A small-molecule ligand and the protein it binds are described below.
Small molecule (SMILES): O=C(O)c1ccc[n+]([C@@H]2O[C@H](CO[P](=O)([O-])O)[C@@H](O)[C@H]2O)c1

Binding-site contacts:
Ligand atom O7 contacts residue GLY184 of chain 5.A at 3.1 Å.
Ligand atom C2' contacts residue ASP243 of chain 5.A at 3.8 Å.
Ligand atom O7 contacts residue THR185 of chain 5.A at 3.2 Å (h-bond).
Ligand atom O8 contacts residue THR185 of chain 5.A at 2.5 Å (h-bond).
Ligand atom C5 contacts residue SER170 of chain 5.A at 3.6 Å.
Ligand atom O7 contacts residue PHE144 of chain 5.A at 3.7 Å.
Ligand atom C7 contacts residue THR185 of chain 5.A at 3.6 Å.
Ligand atom O1P contacts residue GLY298 of chain 5.A at 3.1 Å (h-bond).
Ligand atom C5 contacts residue ASP25 of chain 2.A at 3.4 Å.
Ligand atom C7 contacts residue TYR27 of chain 2.A at 3.5 Å (hydrophobic).
Ligand atom O2P contacts residue GLY298 of chain 5.A at 3.7 Å.
Ligand atom C7 contacts residue PHE144 of chain 5.A at 3.6 Å (hydrophobic).
Ligand atom N1 contacts residue TYR27 of chain 2.A at 3.6 Å.
Ligand atom O2' contacts residue ARG241 of chain 5.A at 2.7 Å (salt-bridge).
Ligand atom O7 contacts residue TYR27 of chain 2.A at 3.7 Å.
Ligand atom O8 contacts residue TYR27 of chain 2.A at 3.1 Å.
Ligand atom C3 contacts residue PHE144 of chain 5.A at 3.5 Å (hydrophobic).
Ligand atom C6 contacts residue PHE144 of chain 5.A at 3.0 Å (hydrophobic).
Ligand atom O3P contacts residue GLY277 of chain 5.A at 3.8 Å.
Ligand atom O2P contacts residue THR299 of chain 5.A at 2.4 Å (h-bond).
Ligand atom O2P contacts residue ARG148 of chain 5.A at 3.3 Å (salt-bridge).
Ligand atom N1 contacts residue PHE144 of chain 5.A at 3.6 Å.
Ligand atom C2 contacts residue TYR27 of chain 2.A at 3.3 Å (hydrophobic).
Ligand atom O3' contacts residue ASP243 of chain 5.A at 2.5 Å (salt-bridge).
Ligand atom C6 contacts residue ARG147 of chain 5.A at 3.4 Å.
Ligand atom O1P contacts residue GLY278 of chain 5.A at 3.4 Å (h-bond).
Ligand atom C4 contacts residue SER170 of chain 5.A at 3.6 Å.
Ligand atom C2 contacts residue PHE144 of chain 5.A at 3.6 Å (hydrophobic).
Ligand atom C5 contacts residue PHE144 of chain 5.A at 3.4 Å (hydrophobic).
Ligand atom C7 contacts residue ARG241 of chain 5.A at 3.7 Å.
Ligand atom O2' contacts residue ASP243 of chain 5.A at 3.5 Å (salt-bridge).
Ligand atom O1P contacts residue THR299 of chain 5.A at 3.5 Å (h-bond).
Ligand atom O8 contacts residue ARG241 of chain 5.A at 2.5 Å (salt-bridge).
Ligand atom N1 contacts residue ARG147 of chain 5.A at 3.6 Å (salt-bridge).
Ligand atom C3 contacts residue TYR27 of chain 2.A at 3.6 Å (hydrophobic).
Ligand atom C4 contacts residue PHE144 of chain 5.A at 3.5 Å (hydrophobic).
Ligand atom O4' contacts residue ARG147 of chain 5.A at 3.4 Å (salt-bridge).
Ligand atom O3P contacts residue GLY278 of chain 5.A at 3.1 Å (h-bond).
Ligand atom C3' contacts residue ASP243 of chain 5.A at 3.0 Å.
Ligand atom P contacts residue THR299 of chain 5.A at 3.7 Å.

Sequence of chain 2.A:
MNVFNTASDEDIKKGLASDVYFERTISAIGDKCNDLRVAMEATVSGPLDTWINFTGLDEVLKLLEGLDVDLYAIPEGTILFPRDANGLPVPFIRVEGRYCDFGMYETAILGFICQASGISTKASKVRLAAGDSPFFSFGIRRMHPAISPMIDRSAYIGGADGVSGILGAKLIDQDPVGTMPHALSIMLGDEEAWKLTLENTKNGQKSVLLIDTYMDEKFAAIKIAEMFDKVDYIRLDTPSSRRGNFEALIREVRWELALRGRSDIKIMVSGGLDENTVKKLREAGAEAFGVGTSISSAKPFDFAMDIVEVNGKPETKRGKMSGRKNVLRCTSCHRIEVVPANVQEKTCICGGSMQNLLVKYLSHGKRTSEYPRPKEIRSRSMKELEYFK

Sequence of chain 5.A:
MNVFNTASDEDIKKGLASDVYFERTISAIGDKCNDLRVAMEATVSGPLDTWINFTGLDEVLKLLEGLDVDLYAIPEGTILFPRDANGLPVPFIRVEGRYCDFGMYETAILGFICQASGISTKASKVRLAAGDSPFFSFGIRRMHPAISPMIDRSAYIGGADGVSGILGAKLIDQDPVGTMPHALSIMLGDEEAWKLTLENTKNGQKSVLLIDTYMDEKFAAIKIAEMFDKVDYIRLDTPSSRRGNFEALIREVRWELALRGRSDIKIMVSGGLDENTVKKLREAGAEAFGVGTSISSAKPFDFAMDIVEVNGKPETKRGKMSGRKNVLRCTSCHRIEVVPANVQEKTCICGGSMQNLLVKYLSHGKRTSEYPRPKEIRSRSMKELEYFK